Binding-site contacts:
Ligand atom C6 contacts residue TRP54 of chain 1.A at 4.1 Å (hydrophobic).
Ligand atom C1 contacts residue TRP140 of chain 1.A at 4.1 Å (hydrophobic).
Ligand atom O3 contacts residue EDO1 of chain 1.S at 4.2 Å.
Ligand atom O2 contacts residue ASN43 of chain 1.A at 3.7 Å.
Ligand atom C3 contacts residue EDO1 of chain 1.S at 4.3 Å.
Ligand atom C3 contacts residue ASN52 of chain 1.A at 3.9 Å.
Ligand atom O3 contacts residue PHE142 of chain 1.A at 3.7 Å.
Ligand atom O3 contacts residue TRP109 of chain 1.A at 3.5 Å (h-bond).
Ligand atom C5 contacts residue TRP140 of chain 1.A at 3.8 Å (hydrophobic).
Ligand atom C4 contacts residue TRP109 of chain 1.A at 3.7 Å (hydrophobic).
Ligand atom C4 contacts residue EDO1 of chain 1.S at 3.9 Å.
Ligand atom C1 contacts residue EDO1 of chain 1.S at 3.8 Å.
Ligand atom O2 contacts residue TRP54 of chain 1.A at 3.9 Å.
Ligand atom C5 contacts residue TRP54 of chain 1.A at 3.8 Å (hydrophobic).
Ligand atom C3 contacts residue TRP54 of chain 1.A at 3.6 Å (hydrophobic).
Ligand atom C3 contacts residue TRP109 of chain 1.A at 3.5 Å (hydrophobic).
Ligand atom O4 contacts residue EDO1 of chain 1.S at 2.8 Å (h-bond).
Ligand atom C5 contacts residue EDO1 of chain 1.S at 3.6 Å.
Ligand atom O3 contacts residue PRO40 of chain 1.A at 3.8 Å.
Ligand atom O2 contacts residue PHE142 of chain 1.A at 3.4 Å.
Ligand atom O3 contacts residue TRP140 of chain 1.A at 3.8 Å.
Ligand atom O5 contacts residue TRP54 of chain 1.A at 4.2 Å.
Ligand atom O2 contacts residue ASN52 of chain 1.A at 2.8 Å (h-bond).
Ligand atom O5 contacts residue EDO1 of chain 1.S at 2.9 Å (h-bond).
Ligand atom C4 contacts residue TRP54 of chain 1.A at 3.6 Å (hydrophobic).
Ligand atom O6 contacts residue TRP140 of chain 1.A at 4.3 Å.
Ligand atom C6 contacts residue TRP140 of chain 1.A at 4.1 Å (hydrophobic).
Ligand atom C2 contacts residue EDO1 of chain 1.S at 3.6 Å.
Ligand atom C3 contacts residue ASN43 of chain 1.A at 3.8 Å.
Ligand atom O6 contacts residue TRP54 of chain 1.A at 4.1 Å.
Ligand atom O5 contacts residue TRP140 of chain 1.A at 4.1 Å.
Ligand atom O3 contacts residue ASN52 of chain 1.A at 2.9 Å (h-bond).
Ligand atom C2 contacts residue ASN52 of chain 1.A at 3.8 Å.
Ligand atom C6 contacts residue EDO1 of chain 1.S at 3.3 Å.
Ligand atom C4 contacts residue TRP140 of chain 1.A at 3.5 Å (hydrophobic).
Ligand atom O6 contacts residue TRP109 of chain 1.A at 3.8 Å.
Ligand atom C3 contacts residue TRP140 of chain 1.A at 3.7 Å (hydrophobic).
Ligand atom O3 contacts residue TRP54 of chain 1.A at 3.4 Å.
Ligand atom C1 contacts residue TRP54 of chain 1.A at 3.9 Å (hydrophobic).
Ligand atom O3 contacts residue ASN43 of chain 1.A at 2.9 Å (h-bond).

Sequence of chain 1.A:
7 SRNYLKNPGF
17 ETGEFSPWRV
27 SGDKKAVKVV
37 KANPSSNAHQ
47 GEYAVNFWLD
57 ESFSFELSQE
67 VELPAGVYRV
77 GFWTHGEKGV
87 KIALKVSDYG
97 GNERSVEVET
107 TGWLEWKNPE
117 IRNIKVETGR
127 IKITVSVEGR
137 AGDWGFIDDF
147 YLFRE

A small-molecule ligand and the protein it binds are described below.
Small molecule (SMILES): OC[C@H]1O[C@@H](O[C@@H]2[C@H](O)[C@@H](O)[C@H](O[C@@H]3[C@H](O)[C@@H](O)[C@H](O)O[C@@H]3CO)O[C@@H]2CO)[C@H](O)[C@@H](O)[C@H]1O